Binding-site contacts:
Ligand atom C1 contacts residue HIS169 of chain 1.A at 3.2 Å.
Ligand atom C28 contacts residue THR31 of chain 1.A at 3.0 Å.
Ligand atom N1 contacts residue CYS150 of chain 1.A at 2.8 Å (h-bond).
Ligand atom C19 contacts residue HIS168 of chain 1.A at 3.4 Å.
Ligand atom C18 contacts residue GLU171 of chain 1.A at 3.5 Å.
Ligand atom C2 contacts residue CYS150 of chain 1.A at 1.8 Å (hydrophobic).
Ligand atom N3 contacts residue GLU171 of chain 1.A at 3.4 Å (salt-bridge).
Ligand atom C23 contacts residue THR195 of chain 1.A at 3.0 Å.
Ligand atom C25 contacts residue PRO173 of chain 1.A at 3.5 Å (hydrophobic).
Ligand atom O7 contacts residue LEU32 of chain 1.A at 3.1 Å.
Ligand atom C15 contacts residue CYS150 of chain 1.A at 3.6 Å (hydrophobic).
Ligand atom C26 contacts residue HIS46 of chain 1.A at 3.3 Å.
Ligand atom O5 contacts residue HIS177 of chain 1.A at 3.1 Å.
Ligand atom C24 contacts residue GLN197 of chain 1.A at 2.8 Å.
Ligand atom N4 contacts residue PHE145 of chain 1.A at 3.1 Å (h-bond).
Ligand atom C18 contacts residue LEU146 of chain 1.A at 3.5 Å (hydrophobic).
Ligand atom O2 contacts residue GLU171 of chain 1.A at 3.0 Å (salt-bridge).
Ligand atom O5 contacts residue GLU171 of chain 1.A at 2.8 Å.
Ligand atom C24 contacts residue PRO173 of chain 1.A at 3.5 Å (hydrophobic).
Ligand atom C18 contacts residue PHE145 of chain 1.A at 3.3 Å (hydrophobic).
Ligand atom C6 contacts residue GLN194 of chain 1.A at 3.1 Å.
Ligand atom O4 contacts residue GLN194 of chain 1.A at 3.4 Å (h-bond).
Ligand atom N1 contacts residue HIS169 of chain 1.A at 2.9 Å (h-bond).
Ligand atom O5 contacts residue HIS168 of chain 1.A at 2.5 Å (h-bond).
Ligand atom N4 contacts residue GLU171 of chain 1.A at 3.1 Å (salt-bridge).
Ligand atom C7 contacts residue GLN194 of chain 1.A at 3.5 Å.
Ligand atom C9 contacts residue HIS46 of chain 1.A at 3.1 Å.
Ligand atom C29 contacts residue THR31 of chain 1.A at 3.5 Å.
Ligand atom C10 contacts residue HIS46 of chain 1.A at 3.5 Å.
Ligand atom C12 contacts residue GLN194 of chain 1.A at 3.4 Å.
Ligand atom C20 contacts residue GLU171 of chain 1.A at 3.3 Å.
Ligand atom O7 contacts residue CYS150 of chain 1.A at 2.8 Å.
Ligand atom C19 contacts residue GLU171 of chain 1.A at 3.1 Å.
Ligand atom C1 contacts residue CYS150 of chain 1.A at 2.8 Å (hydrophobic).
Ligand atom O5 contacts residue MET170 of chain 1.A at 3.3 Å (h-bond).
Ligand atom C27 contacts residue CYS150 of chain 1.A at 3.3 Å (hydrophobic).
Ligand atom C26 contacts residue CYS150 of chain 1.A at 2.8 Å (hydrophobic).
Ligand atom O2 contacts residue MET170 of chain 1.A at 3.0 Å.
Ligand atom C10 contacts residue MET170 of chain 1.A at 3.5 Å (hydrophobic).
Ligand atom C4 contacts residue HIS169 of chain 1.A at 3.6 Å.

A protein and the small-molecule ligand that binds it are described below.
Small molecule (SMILES): CCOC(=O)C=C[C@H](C[C@@H]1CCNC1=O)NC(=O)[C@@H](NC(=O)[C@@H](NC(=O)OC(C)(C)C)C(C)C)c1ccccc1

Sequence of chain 1.A:
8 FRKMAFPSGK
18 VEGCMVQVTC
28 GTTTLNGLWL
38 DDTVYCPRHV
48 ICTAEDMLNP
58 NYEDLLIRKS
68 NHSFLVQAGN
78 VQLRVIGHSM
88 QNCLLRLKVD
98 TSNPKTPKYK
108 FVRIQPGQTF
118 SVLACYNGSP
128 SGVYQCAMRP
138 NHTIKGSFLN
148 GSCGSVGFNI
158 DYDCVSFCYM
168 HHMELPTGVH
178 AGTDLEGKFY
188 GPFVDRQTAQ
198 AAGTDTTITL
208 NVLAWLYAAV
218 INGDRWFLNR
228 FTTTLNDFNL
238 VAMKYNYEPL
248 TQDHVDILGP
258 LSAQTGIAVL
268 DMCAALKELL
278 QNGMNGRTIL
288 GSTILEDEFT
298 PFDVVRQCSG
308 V